Binding-site contacts:
Ligand atom O6 contacts residue TYR28 of chain 1.A at 3.2 Å.
Ligand atom C1 contacts residue TYR28 of chain 1.A at 3.7 Å (hydrophobic).
Ligand atom C5 contacts residue TYR28 of chain 1.A at 3.6 Å (hydrophobic).
Ligand atom C5 contacts residue ASN61 of chain 1.A at 3.7 Å.
Ligand atom C2 contacts residue ASN61 of chain 1.A at 2.5 Å.
Ligand atom O7 contacts residue ASN61 of chain 1.A at 3.5 Å (h-bond).
Ligand atom C3 contacts residue ASN61 of chain 1.A at 3.8 Å.
Ligand atom C6 contacts residue TYR28 of chain 1.A at 3.6 Å (hydrophobic).
Ligand atom O5 contacts residue ASN61 of chain 1.A at 2.4 Å (h-bond).
Ligand atom C7 contacts residue ASN61 of chain 1.A at 3.4 Å.
Ligand atom N2 contacts residue ASN61 of chain 1.A at 2.9 Å (h-bond).
Ligand atom C1 contacts residue ASN61 of chain 1.A at 1.4 Å.
Ligand atom C4 contacts residue ASN61 of chain 1.A at 4.2 Å.
Ligand atom C8 contacts residue ASN61 of chain 1.A at 3.8 Å.
Ligand atom O5 contacts residue TYR28 of chain 1.A at 3.8 Å.

Sequence of chain 1.A:
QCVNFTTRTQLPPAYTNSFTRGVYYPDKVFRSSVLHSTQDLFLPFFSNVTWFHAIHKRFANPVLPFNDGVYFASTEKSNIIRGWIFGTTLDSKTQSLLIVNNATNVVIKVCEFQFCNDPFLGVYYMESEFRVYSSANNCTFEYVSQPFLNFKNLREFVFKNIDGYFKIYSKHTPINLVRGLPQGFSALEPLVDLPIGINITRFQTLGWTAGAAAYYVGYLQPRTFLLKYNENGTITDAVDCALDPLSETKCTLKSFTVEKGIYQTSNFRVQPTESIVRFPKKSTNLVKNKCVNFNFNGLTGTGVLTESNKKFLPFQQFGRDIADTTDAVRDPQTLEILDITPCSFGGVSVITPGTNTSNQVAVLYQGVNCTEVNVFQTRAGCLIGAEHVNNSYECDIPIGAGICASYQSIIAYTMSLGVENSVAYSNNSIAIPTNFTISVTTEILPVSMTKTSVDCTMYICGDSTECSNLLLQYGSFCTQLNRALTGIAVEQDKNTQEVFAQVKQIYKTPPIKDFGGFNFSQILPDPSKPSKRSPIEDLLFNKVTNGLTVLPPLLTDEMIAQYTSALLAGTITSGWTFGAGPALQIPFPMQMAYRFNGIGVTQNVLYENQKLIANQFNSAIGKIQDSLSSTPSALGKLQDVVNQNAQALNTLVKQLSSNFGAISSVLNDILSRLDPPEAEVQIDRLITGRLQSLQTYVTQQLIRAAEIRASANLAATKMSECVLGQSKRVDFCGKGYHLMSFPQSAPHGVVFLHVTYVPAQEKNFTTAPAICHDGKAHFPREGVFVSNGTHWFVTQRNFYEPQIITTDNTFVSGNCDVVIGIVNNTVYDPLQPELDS

The small molecule below binds the protein below.
Small molecule (SMILES): CC(=O)N[C@@H]1[C@@H](O)[C@H](O)[C@@H](CO)O[C@H]1O